Binding-site contacts:
Ligand atom P contacts residue GLU566 of chain 2.A at 4.1 Å.
Ligand atom C2 contacts residue SER602 of chain 2.A at 3.8 Å.
Ligand atom O3P contacts residue ARG456 of chain 2.A at 2.8 Å (salt-bridge).
Ligand atom C1 contacts residue GLY600 of chain 2.A at 4.4 Å.
Ligand atom C2 contacts residue HIS177 of chain 2.A at 4.5 Å.
Ligand atom O3P contacts residue ARG773 of chain 2.A at 4.1 Å.
Ligand atom P contacts residue ARG773 of chain 2.A at 4.3 Å.
Ligand atom C2 contacts residue GLU566 of chain 2.A at 4.0 Å.
Ligand atom O2P contacts residue ARG773 of chain 2.A at 3.9 Å.
Ligand atom O2 contacts residue SER602 of chain 2.A at 2.4 Å (h-bond).
Ligand atom O2 contacts residue ARG641 of chain 2.A at 4.5 Å.
Ligand atom P contacts residue HIS177 of chain 2.A at 3.8 Å.
Ligand atom O2 contacts residue GLY600 of chain 2.A at 4.3 Å.
Ligand atom C1 contacts residue GLN673 of chain 2.A at 4.1 Å.
Ligand atom C1 contacts residue SER602 of chain 2.A at 3.4 Å.
Ligand atom O2 contacts residue GLY640 of chain 2.A at 2.7 Å (h-bond).
Ligand atom O2 contacts residue TYR601 of chain 2.A at 3.9 Å.
Ligand atom O3P contacts residue HIS177 of chain 2.A at 3.2 Å (h-bond).
Ligand atom O4P contacts residue ARG773 of chain 2.A at 4.3 Å.
Ligand atom C2 contacts residue ARG456 of chain 2.A at 4.1 Å.
Ligand atom O1P contacts residue HIS177 of chain 2.A at 3.5 Å (h-bond).
Ligand atom O1P contacts residue ARG456 of chain 2.A at 4.4 Å.
Ligand atom C1 contacts residue GLY640 of chain 2.A at 3.3 Å.
Ligand atom O1P contacts residue SER602 of chain 2.A at 3.5 Å (h-bond).
Ligand atom O2 contacts residue GLN673 of chain 2.A at 4.0 Å.
Ligand atom O1 contacts residue SER602 of chain 2.A at 4.5 Å.
Ligand atom O2P contacts residue HIS177 of chain 2.A at 4.1 Å.
Ligand atom O1 contacts residue ARG641 of chain 2.A at 4.5 Å.
Ligand atom O4P contacts residue ASP603 of chain 2.A at 3.7 Å.
Ligand atom O1 contacts residue GLY640 of chain 2.A at 3.2 Å.
Ligand atom O4P contacts residue GLU566 of chain 2.A at 2.7 Å (salt-bridge).
Ligand atom O1 contacts residue GLN673 of chain 2.A at 3.8 Å.
Ligand atom O1 contacts residue MET598 of chain 2.A at 3.8 Å.
Ligand atom O4P contacts residue ARG456 of chain 2.A at 3.8 Å.
Ligand atom P contacts residue ARG456 of chain 2.A at 3.9 Å.

The small molecule below binds the protein below.
Small molecule (SMILES): O=C(O)COP(=O)(O)O

Sequence of chain 2.A:
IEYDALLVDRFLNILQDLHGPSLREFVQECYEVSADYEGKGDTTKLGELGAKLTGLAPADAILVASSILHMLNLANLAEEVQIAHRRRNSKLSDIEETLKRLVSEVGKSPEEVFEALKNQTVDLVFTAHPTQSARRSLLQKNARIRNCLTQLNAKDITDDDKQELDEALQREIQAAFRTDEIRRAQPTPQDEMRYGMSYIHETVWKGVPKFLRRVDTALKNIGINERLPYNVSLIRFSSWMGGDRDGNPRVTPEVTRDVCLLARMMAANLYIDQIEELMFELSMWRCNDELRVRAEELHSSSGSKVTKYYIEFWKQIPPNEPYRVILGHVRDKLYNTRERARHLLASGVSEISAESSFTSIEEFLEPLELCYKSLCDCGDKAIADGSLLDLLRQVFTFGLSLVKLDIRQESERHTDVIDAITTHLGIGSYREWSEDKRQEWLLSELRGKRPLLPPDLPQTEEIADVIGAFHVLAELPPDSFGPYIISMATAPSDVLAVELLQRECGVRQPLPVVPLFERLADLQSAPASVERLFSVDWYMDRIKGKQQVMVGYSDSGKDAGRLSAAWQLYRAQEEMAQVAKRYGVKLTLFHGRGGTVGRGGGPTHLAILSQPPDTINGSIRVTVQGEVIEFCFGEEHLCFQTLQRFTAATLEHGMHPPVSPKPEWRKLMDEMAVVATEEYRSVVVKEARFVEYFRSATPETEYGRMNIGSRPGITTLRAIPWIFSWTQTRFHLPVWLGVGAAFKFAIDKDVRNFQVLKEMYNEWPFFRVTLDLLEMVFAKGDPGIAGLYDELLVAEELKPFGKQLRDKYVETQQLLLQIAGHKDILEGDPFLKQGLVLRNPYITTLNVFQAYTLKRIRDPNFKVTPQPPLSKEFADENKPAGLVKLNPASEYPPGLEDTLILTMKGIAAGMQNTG